Sequence of chain 2.B:
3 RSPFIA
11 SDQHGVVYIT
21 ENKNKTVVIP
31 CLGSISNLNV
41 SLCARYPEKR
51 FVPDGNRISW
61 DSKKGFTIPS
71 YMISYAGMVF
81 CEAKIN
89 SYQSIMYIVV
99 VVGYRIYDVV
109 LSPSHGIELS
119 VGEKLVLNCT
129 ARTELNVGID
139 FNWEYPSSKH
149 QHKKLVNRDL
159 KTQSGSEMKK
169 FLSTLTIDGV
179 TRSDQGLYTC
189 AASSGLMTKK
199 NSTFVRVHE

The protein below binds the small molecule below.
Small molecule (SMILES): CC(=O)N[C@H]1[C@H](O[C@H]2[C@H](O)[C@@H](NC(C)=O)CO[C@@H]2CO)O[C@H](CO)[C@@H](O)[C@@H]1O

Binding-site contacts:
Ligand atom C7 contacts residue ASN199 of chain 2.B at 3.9 Å.
Ligand atom C1 contacts residue ASN199 of chain 2.B at 2.9 Å.
Ligand atom N2 contacts residue ASN199 of chain 2.B at 3.5 Å (h-bond).
Ligand atom O7 contacts residue LYS198 of chain 2.B at 3.7 Å.
Ligand atom O7 contacts residue VAL107 of chain 2.B at 3.3 Å (h-bond).
Ligand atom N2 contacts residue VAL107 of chain 2.B at 4.5 Å.
Ligand atom C7 contacts residue VAL107 of chain 2.B at 4.2 Å (hydrophobic).
Ligand atom C7 contacts residue LYS198 of chain 2.B at 3.8 Å.
Ligand atom O6 contacts residue VAL108 of chain 2.B at 4.1 Å.
Ligand atom C8 contacts residue ASN199 of chain 2.B at 4.4 Å.
Ligand atom O5 contacts residue VAL107 of chain 2.B at 4.5 Å.
Ligand atom C8 contacts residue LYS198 of chain 2.B at 3.3 Å.
Ligand atom C2 contacts residue VAL107 of chain 2.B at 4.0 Å (hydrophobic).
Ligand atom C2 contacts residue ASN199 of chain 2.B at 3.7 Å.
Ligand atom O5 contacts residue ASN199 of chain 2.B at 3.3 Å (h-bond).
Ligand atom C1 contacts residue VAL107 of chain 2.B at 4.3 Å (hydrophobic).
Ligand atom O7 contacts residue ASN199 of chain 2.B at 3.9 Å.